Binding-site contacts:
Ligand atom C1 contacts residue HIS404 of chain 1.A at 3.7 Å.
Ligand atom C1 contacts residue ASN402 of chain 1.A at 3.6 Å.
Ligand atom O5 contacts residue ASN402 of chain 1.A at 4.1 Å.
Ligand atom C1 contacts residue PRO405 of chain 1.A at 4.0 Å (hydrophobic).
Ligand atom C4 contacts residue SER400 of chain 1.A at 4.4 Å.
Ligand atom O6 contacts residue GLY398 of chain 1.A at 3.4 Å.
Ligand atom C4 contacts residue ALA399 of chain 1.A at 3.8 Å (hydrophobic).
Ligand atom C1 contacts residue LYS403 of chain 1.A at 4.0 Å.
Ligand atom O5 contacts residue HIS404 of chain 1.A at 3.2 Å (h-bond).
Ligand atom C5 contacts residue ALA399 of chain 1.A at 3.5 Å (hydrophobic).
Ligand atom C6 contacts residue HIS404 of chain 1.A at 3.8 Å.
Ligand atom C5 contacts residue ASN402 of chain 1.A at 3.9 Å.
Ligand atom O1 contacts residue HIS404 of chain 1.A at 3.2 Å.
Ligand atom O6 contacts residue ASP406 of chain 1.A at 4.1 Å.
Ligand atom C6 contacts residue ASN402 of chain 1.A at 4.1 Å.
Ligand atom C6 contacts residue ALA399 of chain 1.A at 3.3 Å (hydrophobic).
Ligand atom O1 contacts residue ASN402 of chain 1.A at 4.5 Å.
Ligand atom C6 contacts residue PRO405 of chain 1.A at 4.4 Å (hydrophobic).
Ligand atom C2 contacts residue ASN402 of chain 1.A at 4.3 Å.
Ligand atom C6 contacts residue ASP406 of chain 1.A at 4.2 Å.
Ligand atom O5 contacts residue PRO405 of chain 1.A at 3.5 Å.
Ligand atom C6 contacts residue GLY398 of chain 1.A at 3.8 Å.
Ligand atom C3 contacts residue SER400 of chain 1.A at 4.2 Å.
Ligand atom C3 contacts residue ASN402 of chain 1.A at 4.2 Å.
Ligand atom O1 contacts residue LYS403 of chain 1.A at 3.5 Å (salt-bridge).
Ligand atom O6 contacts residue ALA399 of chain 1.A at 4.2 Å.
Ligand atom C5 contacts residue HIS404 of chain 1.A at 3.8 Å.
Ligand atom O1 contacts residue PRO405 of chain 1.A at 3.2 Å (h-bond).

Sequence of chain 1.A:
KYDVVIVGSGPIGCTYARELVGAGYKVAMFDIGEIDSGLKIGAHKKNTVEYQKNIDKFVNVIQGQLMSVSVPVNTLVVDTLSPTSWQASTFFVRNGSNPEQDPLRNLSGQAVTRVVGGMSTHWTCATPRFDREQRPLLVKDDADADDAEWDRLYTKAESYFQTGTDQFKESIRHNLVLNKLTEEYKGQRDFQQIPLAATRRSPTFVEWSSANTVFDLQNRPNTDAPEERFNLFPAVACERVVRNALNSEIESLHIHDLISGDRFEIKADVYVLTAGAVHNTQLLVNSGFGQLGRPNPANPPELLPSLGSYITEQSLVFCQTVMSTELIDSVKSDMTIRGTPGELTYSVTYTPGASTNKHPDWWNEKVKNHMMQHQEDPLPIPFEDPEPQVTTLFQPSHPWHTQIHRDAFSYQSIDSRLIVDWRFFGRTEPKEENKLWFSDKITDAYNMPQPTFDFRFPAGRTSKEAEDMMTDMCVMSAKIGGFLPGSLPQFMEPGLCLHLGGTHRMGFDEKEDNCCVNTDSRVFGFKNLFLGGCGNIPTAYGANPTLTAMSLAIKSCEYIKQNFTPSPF

A small-molecule ligand and the protein it binds are described below.
Small molecule (SMILES): OC[C@H]1O[C@@H](O)[C@H](F)[C@@H](O)[C@H]1O